The protein below binds the small molecule below.
Small molecule (SMILES): O=C(O)[C@@H](c1ccc(OCc2ccc3ccccc3n2)cc1)C1CCCC1

Binding-site contacts:
Ligand atom C3 contacts residue ALA29 of chain 1.D at 3.9 Å (hydrophobic).
Ligand atom C11 contacts residue ALA29 of chain 1.D at 3.8 Å (hydrophobic).
Ligand atom C1 contacts residue ALA65 of chain 1.F at 3.9 Å (hydrophobic).
Ligand atom C7 contacts residue ALA29 of chain 1.D at 3.7 Å (hydrophobic).
Ligand atom C3 contacts residue ASN25 of chain 1.D at 3.8 Å.
Ligand atom C20 contacts residue PHE27 of chain 1.D at 2.9 Å (hydrophobic).
Ligand atom O26 contacts residue HIS30 of chain 1.D at 3.4 Å (h-bond).
Ligand atom C18 contacts residue VAL23 of chain 1.D at 3.8 Å (hydrophobic).
Ligand atom C2 contacts residue ALA65 of chain 1.F at 3.7 Å (hydrophobic).
Ligand atom C2 contacts residue ALA29 of chain 1.D at 3.8 Å (hydrophobic).
Ligand atom C2 contacts residue ASP64 of chain 1.F at 3.8 Å.
Ligand atom C9 contacts residue LYS118 of chain 1.F at 3.7 Å.
Ligand atom C18 contacts residue PHE27 of chain 1.D at 3.9 Å (hydrophobic).
Ligand atom C3 contacts residue ASP64 of chain 1.F at 3.7 Å.
Ligand atom C9 contacts residue GLY26 of chain 1.D at 3.7 Å.
Ligand atom C20 contacts residue VAL23 of chain 1.D at 3.6 Å (hydrophobic).
Ligand atom O27 contacts residue LYS118 of chain 1.F at 3.8 Å.
Ligand atom C22 contacts residue ILE121 of chain 1.F at 3.5 Å (hydrophobic).
Ligand atom C8 contacts residue LYS118 of chain 1.F at 3.4 Å.
Ligand atom C2 contacts residue TYR114 of chain 1.F at 3.5 Å (hydrophobic).
Ligand atom C4 contacts residue THR68 of chain 1.F at 3.4 Å.
Ligand atom C21 contacts residue HIS30 of chain 1.D at 3.9 Å.
Ligand atom C4 contacts residue ASN25 of chain 1.D at 3.7 Å.
Ligand atom C13 contacts residue ALA65 of chain 1.F at 3.4 Å (hydrophobic).
Ligand atom C4 contacts residue GLY26 of chain 1.D at 3.9 Å.
Ligand atom C1 contacts residue ALA29 of chain 1.D at 3.9 Å (hydrophobic).
Ligand atom C14 contacts residue LYS118 of chain 1.F at 3.5 Å.
Ligand atom C7 contacts residue ALA65 of chain 1.F at 3.2 Å (hydrophobic).
Ligand atom C21 contacts residue GLY26 of chain 1.D at 3.3 Å.
Ligand atom C1 contacts residue TYR114 of chain 1.F at 3.9 Å (hydrophobic).
Ligand atom C1 contacts residue ASP64 of chain 1.F at 3.5 Å.
Ligand atom C6 contacts residue GLY26 of chain 1.D at 3.1 Å.
Ligand atom C12 contacts residue LYS118 of chain 1.F at 3.8 Å.
Ligand atom C10 contacts residue THR68 of chain 1.F at 3.3 Å.
Ligand atom C6 contacts residue LYS118 of chain 1.F at 3.6 Å.
Ligand atom O26 contacts residue LYS118 of chain 1.F at 2.4 Å (salt-bridge).
Ligand atom C20 contacts residue GLY26 of chain 1.D at 2.9 Å.
Ligand atom C16 contacts residue LYS118 of chain 1.F at 3.7 Å.
Ligand atom C13 contacts residue ALA29 of chain 1.D at 3.8 Å (hydrophobic).
Ligand atom N24 contacts residue ALA65 of chain 1.F at 3.8 Å.

Sequence of chain 1.D:
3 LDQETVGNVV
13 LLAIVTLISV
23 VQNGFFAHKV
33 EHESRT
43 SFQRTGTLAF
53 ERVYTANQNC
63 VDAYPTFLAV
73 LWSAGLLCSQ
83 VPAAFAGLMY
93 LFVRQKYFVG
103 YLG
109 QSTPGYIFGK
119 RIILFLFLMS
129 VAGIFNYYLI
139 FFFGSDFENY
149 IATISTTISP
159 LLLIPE

Sequence of chain 1.F:
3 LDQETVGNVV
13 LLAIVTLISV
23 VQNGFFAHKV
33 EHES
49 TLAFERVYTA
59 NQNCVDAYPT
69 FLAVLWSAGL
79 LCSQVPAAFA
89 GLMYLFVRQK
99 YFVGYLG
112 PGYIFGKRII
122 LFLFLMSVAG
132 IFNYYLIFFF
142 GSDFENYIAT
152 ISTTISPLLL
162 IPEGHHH